This protein binds this small molecule.
Small molecule (SMILES): CC(=O)N[C@@H]1[C@@H](O)[C@H](O)[C@@H](CO)O[C@H]1O

Binding-site contacts:
Ligand atom C3 contacts residue ASN590 of chain 1.C at 3.8 Å.
Ligand atom C8 contacts residue ASN590 of chain 1.C at 4.0 Å.
Ligand atom O6 contacts residue ASN590 of chain 1.C at 4.3 Å.
Ligand atom C5 contacts residue ASN590 of chain 1.C at 3.6 Å.
Ligand atom C4 contacts residue ASN590 of chain 1.C at 4.2 Å.
Ligand atom N2 contacts residue ASN590 of chain 1.C at 2.9 Å (h-bond).
Ligand atom O5 contacts residue ASN590 of chain 1.C at 2.3 Å (h-bond).
Ligand atom C7 contacts residue ASN590 of chain 1.C at 3.8 Å.
Ligand atom C1 contacts residue ASN590 of chain 1.C at 1.4 Å.
Ligand atom C2 contacts residue ASN590 of chain 1.C at 2.5 Å.

Sequence of chain 1.C:
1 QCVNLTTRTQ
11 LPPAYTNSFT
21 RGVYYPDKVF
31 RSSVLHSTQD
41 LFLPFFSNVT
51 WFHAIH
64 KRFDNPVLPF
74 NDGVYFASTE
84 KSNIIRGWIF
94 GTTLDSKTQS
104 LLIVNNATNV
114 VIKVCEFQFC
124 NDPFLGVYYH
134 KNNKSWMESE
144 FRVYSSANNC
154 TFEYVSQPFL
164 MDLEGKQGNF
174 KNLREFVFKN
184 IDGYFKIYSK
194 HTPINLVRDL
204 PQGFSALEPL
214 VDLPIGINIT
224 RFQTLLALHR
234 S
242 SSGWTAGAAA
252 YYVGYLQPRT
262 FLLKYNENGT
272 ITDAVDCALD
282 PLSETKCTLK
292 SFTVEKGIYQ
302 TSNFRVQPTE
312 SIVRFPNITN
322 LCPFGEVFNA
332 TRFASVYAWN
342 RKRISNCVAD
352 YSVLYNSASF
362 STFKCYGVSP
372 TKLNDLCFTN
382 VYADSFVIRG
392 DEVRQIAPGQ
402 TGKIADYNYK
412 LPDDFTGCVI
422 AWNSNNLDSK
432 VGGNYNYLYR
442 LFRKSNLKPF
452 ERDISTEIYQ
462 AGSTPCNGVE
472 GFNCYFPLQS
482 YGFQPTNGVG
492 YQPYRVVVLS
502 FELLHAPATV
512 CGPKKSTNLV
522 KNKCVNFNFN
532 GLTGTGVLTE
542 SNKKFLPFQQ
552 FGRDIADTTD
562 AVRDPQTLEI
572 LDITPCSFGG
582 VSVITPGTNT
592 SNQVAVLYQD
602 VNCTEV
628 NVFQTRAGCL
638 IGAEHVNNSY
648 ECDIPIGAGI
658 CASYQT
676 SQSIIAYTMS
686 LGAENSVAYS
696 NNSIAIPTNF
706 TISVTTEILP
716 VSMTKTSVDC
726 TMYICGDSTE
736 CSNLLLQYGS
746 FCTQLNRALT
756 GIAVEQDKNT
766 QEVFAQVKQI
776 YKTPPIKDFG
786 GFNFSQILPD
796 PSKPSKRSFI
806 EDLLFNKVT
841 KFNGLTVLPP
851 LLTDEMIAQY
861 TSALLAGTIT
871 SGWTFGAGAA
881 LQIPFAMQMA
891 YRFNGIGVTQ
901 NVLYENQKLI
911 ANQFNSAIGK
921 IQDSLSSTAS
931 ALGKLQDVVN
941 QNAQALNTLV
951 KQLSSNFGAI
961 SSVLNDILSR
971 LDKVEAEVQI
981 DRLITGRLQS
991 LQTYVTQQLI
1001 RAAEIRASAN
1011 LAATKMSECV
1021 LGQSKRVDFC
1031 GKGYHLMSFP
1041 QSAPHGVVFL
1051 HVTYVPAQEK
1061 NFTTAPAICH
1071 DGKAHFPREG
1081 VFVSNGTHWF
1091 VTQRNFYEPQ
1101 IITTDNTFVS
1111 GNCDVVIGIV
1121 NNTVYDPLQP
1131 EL